The small molecule below binds the protein below.
Small molecule (SMILES): CC(=O)N[C@H]1[C@H](O[C@H]2[C@H](O)[C@@H](NC(C)=O)CO[C@@H]2CO)O[C@H](CO)[C@@H](O)[C@@H]1O

Sequence of chain 1.K:
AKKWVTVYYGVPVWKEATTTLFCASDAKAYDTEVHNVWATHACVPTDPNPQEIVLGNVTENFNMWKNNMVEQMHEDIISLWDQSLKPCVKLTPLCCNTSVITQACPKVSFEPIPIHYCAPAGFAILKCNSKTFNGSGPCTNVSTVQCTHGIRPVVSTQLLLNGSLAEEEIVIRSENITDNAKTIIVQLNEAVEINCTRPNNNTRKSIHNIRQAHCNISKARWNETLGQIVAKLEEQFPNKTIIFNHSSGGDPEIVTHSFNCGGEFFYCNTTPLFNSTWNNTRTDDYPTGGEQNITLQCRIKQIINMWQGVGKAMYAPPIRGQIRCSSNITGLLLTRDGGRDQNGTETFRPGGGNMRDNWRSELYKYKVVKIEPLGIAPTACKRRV

Binding-site contacts:
Ligand atom N2 contacts residue ASP416 of chain 1.K at 3.1 Å (salt-bridge).
Ligand atom O5 contacts residue ASN406 of chain 1.K at 2.4 Å (h-bond).
Ligand atom C8 contacts residue ILE425 of chain 1.K at 3.6 Å (hydrophobic).
Ligand atom O7 contacts residue GLY420 of chain 1.K at 3.8 Å.
Ligand atom C8 contacts residue ASP416 of chain 1.K at 3.4 Å.
Ligand atom O3 contacts residue GLY420 of chain 1.K at 4.0 Å.
Ligand atom C8 contacts residue ASN406 of chain 1.K at 3.3 Å.
Ligand atom C7 contacts residue ASN406 of chain 1.K at 3.1 Å.
Ligand atom C4 contacts residue PRO418 of chain 1.K at 4.3 Å (hydrophobic).
Ligand atom O3 contacts residue ASP416 of chain 1.K at 2.9 Å (salt-bridge).
Ligand atom C2 contacts residue ASN406 of chain 1.K at 2.4 Å.
Ligand atom O5 contacts residue PRO403 of chain 1.K at 3.8 Å.
Ligand atom C3 contacts residue ASP416 of chain 1.K at 3.5 Å.
Ligand atom C8 contacts residue SER407 of chain 1.K at 4.2 Å.
Ligand atom C8 contacts residue LYS350 of chain 1.K at 4.5 Å.
Ligand atom N2 contacts residue ASN406 of chain 1.K at 2.9 Å (h-bond).
Ligand atom O4 contacts residue TYR417 of chain 1.K at 4.5 Å.
Ligand atom C5 contacts residue ASN406 of chain 1.K at 3.7 Å.
Ligand atom C4 contacts residue ASN406 of chain 1.K at 4.3 Å.
Ligand atom O7 contacts residue ASN406 of chain 1.K at 3.1 Å (h-bond).
Ligand atom C1 contacts residue ASN406 of chain 1.K at 1.4 Å.
Ligand atom C3 contacts residue ASN406 of chain 1.K at 3.6 Å.
Ligand atom O3 contacts residue PRO418 of chain 1.K at 4.2 Å.
Ligand atom O3 contacts residue GLU422 of chain 1.K at 3.4 Å.
Ligand atom O7 contacts residue TYR417 of chain 1.K at 4.1 Å.
Ligand atom C6 contacts residue PRO403 of chain 1.K at 3.9 Å (hydrophobic).
Ligand atom C1 contacts residue PRO403 of chain 1.K at 4.2 Å (hydrophobic).
Ligand atom C2 contacts residue ASP416 of chain 1.K at 4.0 Å.
Ligand atom C8 contacts residue ASN424 of chain 1.K at 3.5 Å.
Ligand atom C3 contacts residue TYR417 of chain 1.K at 4.2 Å (hydrophobic).
Ligand atom C2 contacts residue PRO418 of chain 1.K at 4.2 Å (hydrophobic).
Ligand atom C7 contacts residue ASP416 of chain 1.K at 3.9 Å.
Ligand atom O7 contacts residue PRO418 of chain 1.K at 3.8 Å.
Ligand atom C5 contacts residue PRO403 of chain 1.K at 4.1 Å (hydrophobic).
Ligand atom O6 contacts residue PRO403 of chain 1.K at 3.8 Å.